Sequence of chain 2.D:
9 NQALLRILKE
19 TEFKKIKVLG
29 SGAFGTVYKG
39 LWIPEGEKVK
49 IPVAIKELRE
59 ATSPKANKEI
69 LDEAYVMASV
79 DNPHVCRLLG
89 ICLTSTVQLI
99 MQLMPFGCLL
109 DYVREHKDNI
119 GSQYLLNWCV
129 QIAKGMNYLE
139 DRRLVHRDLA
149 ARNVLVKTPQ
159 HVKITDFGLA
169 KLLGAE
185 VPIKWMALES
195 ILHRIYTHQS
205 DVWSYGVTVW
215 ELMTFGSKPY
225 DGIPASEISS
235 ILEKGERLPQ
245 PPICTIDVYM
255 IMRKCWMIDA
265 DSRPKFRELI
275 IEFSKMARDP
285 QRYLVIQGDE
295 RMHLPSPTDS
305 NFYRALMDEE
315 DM

The protein below binds the small molecule below.
Small molecule (SMILES): Nc1ncnc2c1ncn2[C@@H]1O[C@H](CO[P](=O)(O)O[P](=O)(O)NP(=O)(O)O)[C@@H](O)[C@H]1O

Binding-site contacts:
Ligand atom O2A contacts residue LYS54 of chain 2.D at 2.7 Å (salt-bridge).
Ligand atom PB contacts residue MG1 of chain 2.N at 3.1 Å.
Ligand atom O2G contacts residue ASP164 of chain 2.D at 2.9 Å (salt-bridge).
Ligand atom N3 contacts residue LEU27 of chain 2.D at 3.4 Å.
Ligand atom O1A contacts residue LYS54 of chain 2.D at 3.6 Å (salt-bridge).
Ligand atom O1B contacts residue MG1 of chain 2.N at 2.1 Å.
Ligand atom N6 contacts residue MET99 of chain 2.D at 3.5 Å (h-bond).
Ligand atom O5' contacts residue VAL35 of chain 2.D at 3.4 Å.
Ligand atom O3A contacts residue GLY30 of chain 2.D at 3.2 Å.
Ligand atom N1 contacts residue MET102 of chain 2.D at 3.0 Å (h-bond).
Ligand atom N3B contacts residue ARG150 of chain 2.D at 3.5 Å.
Ligand atom O2G contacts residue MG1 of chain 2.N at 2.0 Å.
Ligand atom O4' contacts residue VAL35 of chain 2.D at 3.4 Å.
Ligand atom O2G contacts residue ASN151 of chain 2.D at 3.1 Å (h-bond).
Ligand atom O3G contacts residue ASP146 of chain 2.D at 2.5 Å (salt-bridge).
Ligand atom O2G contacts residue ASP146 of chain 2.D at 3.7 Å.
Ligand atom N6 contacts residue GLN100 of chain 2.D at 2.9 Å (h-bond).
Ligand atom O1B contacts residue ASN151 of chain 2.D at 3.0 Å (h-bond).
Ligand atom O1A contacts residue GLY30 of chain 2.D at 3.1 Å (h-bond).
Ligand atom PG contacts residue ASP146 of chain 2.D at 3.5 Å.
Ligand atom N6 contacts residue LEU153 of chain 2.D at 3.5 Å.
Ligand atom N3B contacts residue MG1 of chain 2.N at 3.6 Å.
Ligand atom C2 contacts residue MET102 of chain 2.D at 3.5 Å (hydrophobic).
Ligand atom PA contacts residue MG1 of chain 2.N at 3.2 Å.
Ligand atom C5' contacts residue VAL35 of chain 2.D at 3.6 Å (hydrophobic).
Ligand atom C6 contacts residue LEU153 of chain 2.D at 3.7 Å (hydrophobic).
Ligand atom N7 contacts residue VNS1 of chain 2.O at 3.6 Å (h-bond).
Ligand atom O1G contacts residue ALA31 of chain 2.D at 3.0 Å (h-bond).
Ligand atom C5' contacts residue GLY28 of chain 2.D at 3.4 Å.
Ligand atom PA contacts residue LYS54 of chain 2.D at 3.6 Å.
Ligand atom O3A contacts residue MG1 of chain 2.N at 3.4 Å.
Ligand atom O2A contacts residue ASP164 of chain 2.D at 2.7 Å (salt-bridge).
Ligand atom O1A contacts residue VAL35 of chain 2.D at 3.5 Å.
Ligand atom PG contacts residue MG1 of chain 2.N at 3.3 Å.
Ligand atom O2A contacts residue MG1 of chain 2.N at 2.0 Å.
Ligand atom O2B contacts residue ARG150 of chain 2.D at 3.7 Å.
Ligand atom N6 contacts residue ALA52 of chain 2.D at 3.5 Å.
Ligand atom O3G contacts residue ARG150 of chain 2.D at 2.9 Å (salt-bridge).
Ligand atom O2' contacts residue CYS106 of chain 2.D at 3.3 Å.
Ligand atom O3G contacts residue ASN151 of chain 2.D at 3.3 Å (h-bond).